Binding-site contacts:
Ligand atom C1 contacts residue TYR133 of chain 1.R at 3.8 Å (hydrophobic).
Ligand atom O6 contacts residue TYR133 of chain 1.R at 4.0 Å.
Ligand atom C2 contacts residue ASN116 of chain 1.R at 2.4 Å.
Ligand atom N2 contacts residue LEU135 of chain 1.R at 4.3 Å.
Ligand atom N2 contacts residue ASN116 of chain 1.R at 2.9 Å (h-bond).
Ligand atom O7 contacts residue TYR133 of chain 1.R at 3.6 Å.
Ligand atom O4 contacts residue TYR133 of chain 1.R at 4.3 Å.
Ligand atom C8 contacts residue LEU135 of chain 1.R at 3.9 Å (hydrophobic).
Ligand atom C1 contacts residue ASN116 of chain 1.R at 1.4 Å.
Ligand atom C5 contacts residue TYR133 of chain 1.R at 4.2 Å (hydrophobic).
Ligand atom O7 contacts residue ASN116 of chain 1.R at 3.1 Å (h-bond).
Ligand atom C7 contacts residue LEU135 of chain 1.R at 4.2 Å (hydrophobic).
Ligand atom N2 contacts residue TYR133 of chain 1.R at 4.3 Å.
Ligand atom C8 contacts residue VAL102 of chain 1.R at 4.0 Å (hydrophobic).
Ligand atom O5 contacts residue ASN116 of chain 1.R at 2.3 Å (h-bond).
Ligand atom C2 contacts residue TYR133 of chain 1.R at 4.3 Å (hydrophobic).
Ligand atom C8 contacts residue ASP288 of chain 1.R at 3.6 Å.
Ligand atom C7 contacts residue TYR133 of chain 1.R at 4.2 Å (hydrophobic).
Ligand atom C3 contacts residue TYR133 of chain 1.R at 4.0 Å (hydrophobic).
Ligand atom O5 contacts residue TYR133 of chain 1.R at 4.2 Å.
Ligand atom C3 contacts residue ASN116 of chain 1.R at 3.8 Å.
Ligand atom C5 contacts residue ASN116 of chain 1.R at 3.6 Å.
Ligand atom C4 contacts residue TYR133 of chain 1.R at 4.5 Å (hydrophobic).
Ligand atom O7 contacts residue VAL102 of chain 1.R at 4.2 Å.
Ligand atom C8 contacts residue ASN116 of chain 1.R at 4.5 Å.
Ligand atom C4 contacts residue ASN116 of chain 1.R at 4.2 Å.
Ligand atom C7 contacts residue ASN116 of chain 1.R at 3.3 Å.
Ligand atom C8 contacts residue ARG92 of chain 1.K at 3.9 Å.

Sequence of chain 1.K:
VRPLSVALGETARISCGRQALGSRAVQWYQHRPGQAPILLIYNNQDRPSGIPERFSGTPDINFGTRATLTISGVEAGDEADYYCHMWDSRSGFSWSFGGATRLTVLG

A small-molecule ligand and the protein it binds are described below.
Small molecule (SMILES): CC(=O)N[C@H]1[C@H](O[C@H]2[C@H](O)[C@@H](NC(C)=O)CO[C@@H]2CO)O[C@H](CO)[C@@H](O[C@@H]2O[C@H](CO[C@H]3O[C@H](CO)[C@@H](O)[C@H](O)[C@@H]3O)[C@@H](O)[C@H](O[C@H]3O[C@H](CO)[C@@H](O)[C@H](O)[C@@H]3O)[C@@H]2O)[C@@H]1O

Sequence of chain 1.R:
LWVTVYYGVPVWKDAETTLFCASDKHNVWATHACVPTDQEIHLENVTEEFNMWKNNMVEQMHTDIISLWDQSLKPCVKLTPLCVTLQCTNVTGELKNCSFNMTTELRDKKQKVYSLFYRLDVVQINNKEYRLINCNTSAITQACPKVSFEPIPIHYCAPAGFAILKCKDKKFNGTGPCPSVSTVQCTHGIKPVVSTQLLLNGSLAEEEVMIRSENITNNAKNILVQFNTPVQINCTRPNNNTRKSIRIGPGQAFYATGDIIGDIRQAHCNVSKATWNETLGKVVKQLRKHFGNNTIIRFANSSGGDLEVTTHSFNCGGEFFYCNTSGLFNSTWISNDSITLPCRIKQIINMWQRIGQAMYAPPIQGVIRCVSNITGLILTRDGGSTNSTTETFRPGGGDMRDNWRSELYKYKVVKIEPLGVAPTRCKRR